Sequence of chain 2.A:
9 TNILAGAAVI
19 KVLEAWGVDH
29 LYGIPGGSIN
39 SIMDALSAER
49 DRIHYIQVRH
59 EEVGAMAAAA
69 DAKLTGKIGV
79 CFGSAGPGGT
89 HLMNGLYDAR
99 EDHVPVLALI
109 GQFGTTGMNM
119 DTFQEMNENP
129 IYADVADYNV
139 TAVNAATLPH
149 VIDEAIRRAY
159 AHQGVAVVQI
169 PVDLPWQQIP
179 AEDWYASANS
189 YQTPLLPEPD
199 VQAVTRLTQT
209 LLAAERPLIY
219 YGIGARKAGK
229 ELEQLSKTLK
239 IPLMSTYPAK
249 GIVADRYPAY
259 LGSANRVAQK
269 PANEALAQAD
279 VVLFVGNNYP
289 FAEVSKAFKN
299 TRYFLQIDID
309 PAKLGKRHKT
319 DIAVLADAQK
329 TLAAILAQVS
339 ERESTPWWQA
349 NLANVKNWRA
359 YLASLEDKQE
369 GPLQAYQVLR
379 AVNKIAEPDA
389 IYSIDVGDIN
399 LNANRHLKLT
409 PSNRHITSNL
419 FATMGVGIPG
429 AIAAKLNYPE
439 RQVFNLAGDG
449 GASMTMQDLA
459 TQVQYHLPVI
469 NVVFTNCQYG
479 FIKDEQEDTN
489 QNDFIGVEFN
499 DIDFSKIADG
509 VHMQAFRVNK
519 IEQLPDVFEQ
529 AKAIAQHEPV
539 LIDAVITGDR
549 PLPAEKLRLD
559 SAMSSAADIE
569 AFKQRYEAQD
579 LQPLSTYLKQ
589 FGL

Binding-site contacts:
Ligand atom OXT contacts residue LEU557 of chain 2.A at 3.2 Å (h-bond).
Ligand atom CA contacts residue ASP558 of chain 2.A at 3.7 Å.
Ligand atom OXT contacts residue ASP558 of chain 2.A at 3.0 Å (salt-bridge).
Ligand atom OXT contacts residue MET561 of chain 2.A at 3.9 Å.
Ligand atom O contacts residue MET561 of chain 2.A at 3.6 Å.
Ligand atom OXT contacts residue SER562 of chain 2.A at 2.6 Å (h-bond).
Ligand atom C contacts residue ASP558 of chain 2.A at 3.9 Å.
Ligand atom O contacts residue ARG556 of chain 2.A at 3.9 Å.
Ligand atom C contacts residue LEU555 of chain 2.A at 3.0 Å (hydrophobic).
Ligand atom CA contacts residue MET561 of chain 2.A at 3.9 Å (hydrophobic).
Ligand atom O contacts residue SER562 of chain 2.A at 3.5 Å (h-bond).
Ligand atom C contacts residue SER562 of chain 2.A at 3.4 Å.
Ligand atom CA contacts residue ARG556 of chain 2.A at 4.3 Å.
Ligand atom CA contacts residue LEU557 of chain 2.A at 3.8 Å (hydrophobic).
Ligand atom CB contacts residue LEU555 of chain 2.A at 3.7 Å (hydrophobic).
Ligand atom C contacts residue MET561 of chain 2.A at 3.9 Å (hydrophobic).
Ligand atom CB contacts residue ASP558 of chain 2.A at 4.4 Å.
Ligand atom O3 contacts residue LEU555 of chain 2.A at 3.6 Å.
Ligand atom O contacts residue LEU555 of chain 2.A at 3.0 Å (h-bond).
Ligand atom C contacts residue ARG556 of chain 2.A at 4.0 Å.
Ligand atom O3 contacts residue ARG556 of chain 2.A at 4.0 Å.
Ligand atom CB contacts residue MET561 of chain 2.A at 3.5 Å (hydrophobic).
Ligand atom O3 contacts residue LEU557 of chain 2.A at 2.9 Å (h-bond).
Ligand atom OXT contacts residue LEU555 of chain 2.A at 3.5 Å (h-bond).
Ligand atom OXT contacts residue ARG556 of chain 2.A at 3.6 Å.
Ligand atom C contacts residue LEU557 of chain 2.A at 3.9 Å (hydrophobic).
Ligand atom CA contacts residue LEU555 of chain 2.A at 3.3 Å (hydrophobic).
Ligand atom O3 contacts residue ASP558 of chain 2.A at 3.2 Å (salt-bridge).
Ligand atom O3 contacts residue PRO581 of chain 2.A at 4.3 Å.

This small molecule binds to this protein.
Small molecule (SMILES): CC(=O)C(=O)O